This small molecule binds to this protein.
Small molecule (SMILES): C[C@H](NC(=O)[C@H](CCCN=C(N)N)NC(=O)[C@H](CCCCN)NC(=O)[C@@H](N)CO)C(=O)N[C@@H](CCCN=C(N)N)C(=O)N1CCC[C@H]1C(=O)N[C@@H](C)C=O

Binding-site contacts:
Ligand atom CG contacts residue GLU377 of chain 1.C at 3.0 Å.
Ligand atom NH2 contacts residue ARG296 of chain 1.C at 3.2 Å (salt-bridge).
Ligand atom NE contacts residue GLU335 of chain 1.C at 2.9 Å (salt-bridge).
Ligand atom CD contacts residue ASN342 of chain 1.C at 3.5 Å.
Ligand atom NH1 contacts residue SER341 of chain 1.C at 3.2 Å (h-bond).
Ligand atom NH2 contacts residue GLU377 of chain 1.C at 3.0 Å (salt-bridge).
Ligand atom CA contacts residue ASN342 of chain 1.C at 3.2 Å.
Ligand atom NZ contacts residue ASN342 of chain 1.C at 2.9 Å (h-bond).
Ligand atom CZ contacts residue TRP338 of chain 1.C at 3.6 Å (hydrophobic).
Ligand atom NH1 contacts residue GLU377 of chain 1.C at 2.7 Å (salt-bridge).
Ligand atom CE contacts residue GLY304 of chain 1.C at 3.5 Å.
Ligand atom NZ contacts residue THR309 of chain 1.C at 2.9 Å (h-bond).
Ligand atom NH2 contacts residue ASN300 of chain 1.C at 3.1 Å (h-bond).
Ligand atom C contacts residue ASN342 of chain 1.C at 3.4 Å.
Ligand atom CD contacts residue VAL302 of chain 1.C at 3.4 Å (hydrophobic).
Ligand atom CZ contacts residue GLU377 of chain 1.C at 3.4 Å.
Ligand atom N contacts residue ASN342 of chain 1.C at 2.8 Å (h-bond).
Ligand atom O contacts residue TRP338 of chain 1.C at 3.0 Å (h-bond).
Ligand atom CD contacts residue ARG296 of chain 1.C at 3.7 Å.
Ligand atom NH2 contacts residue GLU335 of chain 1.C at 2.6 Å (salt-bridge).
Ligand atom CZ contacts residue GLU335 of chain 1.C at 3.4 Å.
Ligand atom CB contacts residue TRP338 of chain 1.C at 3.7 Å (hydrophobic).
Ligand atom NE contacts residue TRP380 of chain 1.C at 3.4 Å.
Ligand atom NH1 contacts residue ASN300 of chain 1.C at 2.9 Å (h-bond).
Ligand atom CZ contacts residue ASN300 of chain 1.C at 3.4 Å.
Ligand atom NH2 contacts residue TRP338 of chain 1.C at 3.3 Å.
Ligand atom NH1 contacts residue TRP338 of chain 1.C at 3.7 Å.
Ligand atom NH2 contacts residue TRP380 of chain 1.C at 3.4 Å.
Ligand atom CD contacts residue TRP380 of chain 1.C at 3.5 Å (hydrophobic).
Ligand atom CZ contacts residue TRP380 of chain 1.C at 3.4 Å (hydrophobic).
Ligand atom CA contacts residue TRP338 of chain 1.C at 3.5 Å (hydrophobic).
Ligand atom O contacts residue ASN342 of chain 1.C at 3.1 Å (h-bond).
Ligand atom CE contacts residue ASN342 of chain 1.C at 3.6 Å.
Ligand atom NE contacts residue ARG296 of chain 1.C at 3.5 Å (salt-bridge).
Ligand atom NZ contacts residue VAL302 of chain 1.C at 2.6 Å (h-bond).
Ligand atom N contacts residue TRP338 of chain 1.C at 3.2 Å.
Ligand atom CB contacts residue ASN342 of chain 1.C at 3.6 Å.
Ligand atom C contacts residue TRP338 of chain 1.C at 3.5 Å (hydrophobic).
Ligand atom CE contacts residue VAL302 of chain 1.C at 3.3 Å (hydrophobic).
Ligand atom O contacts residue TRP338 of chain 1.C at 3.3 Å (h-bond).

Sequence of chain 1.C:
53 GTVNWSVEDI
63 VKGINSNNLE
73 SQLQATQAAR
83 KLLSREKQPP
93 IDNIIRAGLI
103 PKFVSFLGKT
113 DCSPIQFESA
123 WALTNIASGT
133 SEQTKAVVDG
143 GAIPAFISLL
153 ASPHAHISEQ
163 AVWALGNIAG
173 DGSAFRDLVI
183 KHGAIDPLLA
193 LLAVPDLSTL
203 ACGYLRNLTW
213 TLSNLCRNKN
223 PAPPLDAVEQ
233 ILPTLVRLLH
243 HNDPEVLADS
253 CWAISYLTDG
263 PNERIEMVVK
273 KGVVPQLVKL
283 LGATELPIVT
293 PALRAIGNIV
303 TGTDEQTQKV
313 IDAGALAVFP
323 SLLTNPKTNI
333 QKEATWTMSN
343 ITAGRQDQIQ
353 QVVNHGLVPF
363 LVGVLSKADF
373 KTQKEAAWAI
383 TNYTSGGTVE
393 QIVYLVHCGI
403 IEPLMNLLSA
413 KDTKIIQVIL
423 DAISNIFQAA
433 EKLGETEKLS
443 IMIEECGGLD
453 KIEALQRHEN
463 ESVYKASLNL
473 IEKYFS